Binding-site contacts:
Ligand atom N3 contacts residue U2 of chain 41.C at 3.7 Å.
Ligand atom N6 contacts residue U3 of chain 41.C at 3.0 Å (h-bond).
Ligand atom N6 contacts residue U2 of chain 41.C at 4.2 Å.
Ligand atom N1 contacts residue U2 of chain 41.C at 3.5 Å (h-bond).
Ligand atom N1 contacts residue U1 of chain 41.C at 2.8 Å (h-bond).
Ligand atom N6 contacts residue U1 of chain 41.C at 2.8 Å (h-bond).
Ligand atom C6 contacts residue U2 of chain 41.C at 4.1 Å.
Ligand atom N1 contacts residue U3 of chain 41.C at 2.7 Å (h-bond).
Ligand atom C2 contacts residue U3 of chain 41.C at 3.0 Å.
Ligand atom C4 contacts residue U2 of chain 41.C at 4.3 Å.
Ligand atom C2 contacts residue U2 of chain 41.C at 3.2 Å.
Ligand atom C2 contacts residue U1 of chain 41.C at 3.5 Å.
Ligand atom C6 contacts residue U3 of chain 41.C at 3.3 Å.
Ligand atom N3 contacts residue U3 of chain 41.C at 4.2 Å.
Ligand atom C6 contacts residue U1 of chain 41.C at 3.6 Å.

The protein below binds the small molecule below.
Small molecule (SMILES): Nc1ncnc2c1ncn2[C@@H]1O[C@H](CO[P](=O)(O)O[C@H]2[C@@H](O)[C@H](n3cnc4c(N)ncnc43)O[C@@H]2CO[P](=O)(O)O[C@H]2[C@@H](O)[C@H](n3cnc4c(N)ncnc43)O[C@@H]2COP(=O)(O)O)[C@@H](O)[C@H]1O